Sequence of chain 1.A:
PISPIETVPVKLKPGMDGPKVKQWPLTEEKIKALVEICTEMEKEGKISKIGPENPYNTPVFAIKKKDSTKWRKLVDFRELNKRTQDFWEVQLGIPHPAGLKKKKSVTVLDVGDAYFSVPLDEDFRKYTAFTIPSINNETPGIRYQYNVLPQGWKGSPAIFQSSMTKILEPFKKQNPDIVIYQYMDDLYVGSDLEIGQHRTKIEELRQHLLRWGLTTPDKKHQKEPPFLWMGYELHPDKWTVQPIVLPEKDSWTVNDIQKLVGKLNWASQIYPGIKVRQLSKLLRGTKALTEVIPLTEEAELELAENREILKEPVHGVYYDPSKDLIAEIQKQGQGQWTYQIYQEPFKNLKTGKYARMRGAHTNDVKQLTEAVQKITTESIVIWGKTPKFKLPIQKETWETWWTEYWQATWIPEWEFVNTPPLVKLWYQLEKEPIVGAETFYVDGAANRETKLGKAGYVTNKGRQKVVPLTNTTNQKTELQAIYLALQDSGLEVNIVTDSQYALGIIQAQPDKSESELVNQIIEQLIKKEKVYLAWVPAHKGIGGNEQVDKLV

Binding-site contacts:
Ligand atom C2 contacts residue GLN151 of chain 1.A at 3.9 Å.
Ligand atom O4 contacts residue TYR115 of chain 1.A at 2.9 Å.
Ligand atom O3 contacts residue GLY112 of chain 1.A at 3.2 Å (h-bond).
Ligand atom C1 contacts residue TYR115 of chain 1.A at 4.1 Å (hydrophobic).
Ligand atom O3 contacts residue ASP185 of chain 1.A at 2.7 Å (salt-bridge).
Ligand atom C1 contacts residue GLN151 of chain 1.A at 3.1 Å.
Ligand atom O1 contacts residue GLN151 of chain 1.A at 3.2 Å.
Ligand atom O4 contacts residue ASP185 of chain 1.A at 2.8 Å (salt-bridge).
Ligand atom O2 contacts residue GLN151 of chain 1.A at 4.1 Å.
Ligand atom O2 contacts residue TYR115 of chain 1.A at 3.3 Å.
Ligand atom O3 contacts residue ALA114 of chain 1.A at 3.9 Å.
Ligand atom O5 contacts residue GLN151 of chain 1.A at 3.8 Å.
Ligand atom O2 contacts residue PHE116 of chain 1.A at 3.6 Å.
Ligand atom O1 contacts residue TYR115 of chain 1.A at 3.1 Å.
Ligand atom C4 contacts residue ASP185 of chain 1.A at 3.4 Å.
Ligand atom O2 contacts residue ALA114 of chain 1.A at 4.1 Å.
Ligand atom C3 contacts residue GLY112 of chain 1.A at 4.4 Å.
Ligand atom O2 contacts residue ASP113 of chain 1.A at 4.1 Å.
Ligand atom C4 contacts residue TYR115 of chain 1.A at 3.7 Å (hydrophobic).
Ligand atom C3 contacts residue ALA114 of chain 1.A at 4.4 Å (hydrophobic).
Ligand atom O3 contacts residue ASP113 of chain 1.A at 4.5 Å.
Ligand atom C5 contacts residue TYR115 of chain 1.A at 3.9 Å (hydrophobic).
Ligand atom C3 contacts residue TYR115 of chain 1.A at 3.4 Å (hydrophobic).
Ligand atom C2 contacts residue TYR115 of chain 1.A at 4.0 Å (hydrophobic).
Ligand atom C3 contacts residue ASP185 of chain 1.A at 3.1 Å.

A protein and the small-molecule ligand that binds it are described below.
Small molecule (SMILES): OC[C@H]1O[C@H](O)[C@H](O)[C@@H](O)[C@@H]1O